Sequence of chain 1.A:
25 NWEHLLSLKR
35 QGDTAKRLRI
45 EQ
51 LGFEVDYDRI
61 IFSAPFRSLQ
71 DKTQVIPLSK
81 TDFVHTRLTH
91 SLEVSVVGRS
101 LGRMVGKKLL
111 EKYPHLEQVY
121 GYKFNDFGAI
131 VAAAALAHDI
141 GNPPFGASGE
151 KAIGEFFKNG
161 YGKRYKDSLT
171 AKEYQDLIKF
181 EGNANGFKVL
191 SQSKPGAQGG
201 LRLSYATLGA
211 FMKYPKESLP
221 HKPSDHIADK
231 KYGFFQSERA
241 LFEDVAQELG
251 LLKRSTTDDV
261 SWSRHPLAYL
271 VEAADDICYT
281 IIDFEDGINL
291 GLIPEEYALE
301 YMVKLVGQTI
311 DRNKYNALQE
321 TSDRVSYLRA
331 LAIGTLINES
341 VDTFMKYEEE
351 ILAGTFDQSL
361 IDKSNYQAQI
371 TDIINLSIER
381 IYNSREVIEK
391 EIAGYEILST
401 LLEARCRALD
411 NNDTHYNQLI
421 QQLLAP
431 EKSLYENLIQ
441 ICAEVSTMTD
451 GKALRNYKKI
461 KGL

Binding-site contacts:
Ligand atom O2G contacts residue MG1 of chain 1.I at 2.8 Å.
Ligand atom O2B contacts residue MG1 of chain 1.J at 2.2 Å.
Ligand atom N2 contacts residue GLU391 of chain 1.A at 3.4 Å (salt-bridge).
Ligand atom O3' contacts residue ASP283 of chain 1.A at 3.3 Å (salt-bridge).
Ligand atom O3A contacts residue MG1 of chain 1.J at 3.5 Å.
Ligand atom PG contacts residue MG1 of chain 1.J at 3.3 Å.
Ligand atom PB contacts residue MG1 of chain 1.J at 3.2 Å.
Ligand atom O3' contacts residue GLN74 of chain 1.A at 2.4 Å (h-bond).
Ligand atom O2B contacts residue TYR279 of chain 1.A at 3.7 Å.
Ligand atom C3' contacts residue GLN74 of chain 1.A at 3.5 Å.
Ligand atom O3A contacts residue MG1 of chain 1.I at 3.9 Å.
Ligand atom C5 contacts residue TYR382 of chain 1.A at 3.9 Å (hydrophobic).
Ligand atom O2A contacts residue MG1 of chain 1.I at 2.2 Å.
Ligand atom C2' contacts residue TYR382 of chain 1.A at 3.2 Å (hydrophobic).
Ligand atom PA contacts residue MG1 of chain 1.I at 3.5 Å.
Ligand atom O1A contacts residue HIS90 of chain 1.A at 3.9 Å.
Ligand atom C1' contacts residue GLN74 of chain 1.A at 3.9 Å.
Ligand atom O1A contacts residue ARG87 of chain 1.A at 3.8 Å.
Ligand atom N2 contacts residue VAL387 of chain 1.A at 3.9 Å.
Ligand atom O3G contacts residue TYR214 of chain 1.A at 3.4 Å (h-bond).
Ligand atom O2A contacts residue ARG87 of chain 1.A at 3.7 Å.
Ligand atom O1A contacts residue MG1 of chain 1.H at 2.7 Å.
Ligand atom O3' contacts residue VAL75 of chain 1.A at 3.4 Å.
Ligand atom N1 contacts residue GLU391 of chain 1.A at 3.9 Å.
Ligand atom O3G contacts residue LYS231 of chain 1.A at 3.1 Å (salt-bridge).
Ligand atom C4' contacts residue GLN74 of chain 1.A at 3.7 Å.
Ligand atom PG contacts residue LYS213 of chain 1.A at 3.8 Å.
Ligand atom O2G contacts residue ASN183 of chain 1.A at 3.7 Å.
Ligand atom C3' contacts residue TYR279 of chain 1.A at 3.8 Å (hydrophobic).
Ligand atom O3B contacts residue MG1 of chain 1.J at 3.3 Å.
Ligand atom O1G contacts residue MG1 of chain 1.J at 2.4 Å.
Ligand atom C3' contacts residue ASP283 of chain 1.A at 3.6 Å.
Ligand atom O1G contacts residue LYS213 of chain 1.A at 2.5 Å (salt-bridge).
Ligand atom O3G contacts residue ASN183 of chain 1.A at 3.9 Å.
Ligand atom N2 contacts residue VAL75 of chain 1.A at 3.1 Å (h-bond).
Ligand atom O1A contacts residue ASP139 of chain 1.A at 3.6 Å.
Ligand atom O2A contacts residue ASP139 of chain 1.A at 3.2 Å (salt-bridge).
Ligand atom O1A contacts residue MG1 of chain 1.I at 4.0 Å.
Ligand atom O1A contacts residue ASP275 of chain 1.A at 3.4 Å (salt-bridge).
Ligand atom C2' contacts residue ASP283 of chain 1.A at 3.6 Å.

The protein below binds the small molecule below.
Small molecule (SMILES): Nc1nc2c(ncn2[C@H]2C[C@H](O)[C@@H](CO[P](=O)(O)O[P](=O)(O)OP(=O)(O)O)O2)c(=O)[nH]1